Sequence of chain 1.A:
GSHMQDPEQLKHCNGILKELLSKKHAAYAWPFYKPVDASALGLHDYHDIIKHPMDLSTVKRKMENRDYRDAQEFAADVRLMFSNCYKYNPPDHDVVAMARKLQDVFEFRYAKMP

A small-molecule ligand and the protein it binds are described below.
Small molecule (SMILES): Cn1c(=O)c2[nH]cnc2n(C)c1=O

Binding-site contacts:
Ligand atom C6 contacts residue TRP30 of chain 1.A at 3.6 Å (hydrophobic).
Ligand atom N1 contacts residue TRP30 of chain 1.A at 3.6 Å.
Ligand atom O2 contacts residue ALA26 of chain 1.A at 4.3 Å.
Ligand atom N3 contacts residue TRP30 of chain 1.A at 3.5 Å.
Ligand atom C1 contacts residue TRP30 of chain 1.A at 4.1 Å (hydrophobic).
Ligand atom C8 contacts residue TRP30 of chain 1.A at 3.5 Å (hydrophobic).
Ligand atom C3 contacts residue TRP30 of chain 1.A at 3.6 Å (hydrophobic).
Ligand atom C2 contacts residue TRP30 of chain 1.A at 3.6 Å (hydrophobic).
Ligand atom N9 contacts residue TRP30 of chain 1.A at 3.6 Å.
Ligand atom C4 contacts residue TRP30 of chain 1.A at 3.5 Å (hydrophobic).
Ligand atom O2 contacts residue TRP30 of chain 1.A at 3.8 Å.
Ligand atom O6 contacts residue TRP30 of chain 1.A at 3.8 Å.
Ligand atom N7 contacts residue TRP30 of chain 1.A at 3.6 Å.
Ligand atom C5 contacts residue TRP30 of chain 1.A at 3.6 Å (hydrophobic).